Binding-site contacts:
Ligand atom O6 contacts residue ASN82 of chain 1.H at 4.2 Å.
Ligand atom O5 contacts residue ASN82 of chain 1.H at 2.4 Å (h-bond).
Ligand atom C8 contacts residue GLU108 of chain 1.I at 3.4 Å.
Ligand atom C7 contacts residue GLU108 of chain 1.I at 3.9 Å.
Ligand atom C8 contacts residue ASN79 of chain 1.H at 2.8 Å.
Ligand atom C2 contacts residue ASN82 of chain 1.H at 2.4 Å.
Ligand atom O7 contacts residue ASN82 of chain 1.H at 3.7 Å.
Ligand atom C5 contacts residue ASN82 of chain 1.H at 3.8 Å.
Ligand atom O7 contacts residue GLU64 of chain 1.J at 4.0 Å.
Ligand atom N2 contacts residue ASN82 of chain 1.H at 2.9 Å (h-bond).
Ligand atom C1 contacts residue ASN82 of chain 1.H at 1.4 Å.
Ligand atom C3 contacts residue ASN82 of chain 1.H at 3.8 Å.
Ligand atom C7 contacts residue ASN79 of chain 1.H at 3.0 Å.
Ligand atom O5 contacts residue GLU67 of chain 1.H at 4.4 Å.
Ligand atom N2 contacts residue ASN79 of chain 1.H at 4.1 Å.
Ligand atom C8 contacts residue HIS75 of chain 1.H at 3.2 Å.
Ligand atom O7 contacts residue ASN79 of chain 1.H at 2.8 Å (h-bond).
Ligand atom O7 contacts residue GLU108 of chain 1.I at 3.6 Å.
Ligand atom C4 contacts residue ASN82 of chain 1.H at 4.3 Å.
Ligand atom C7 contacts residue ASN82 of chain 1.H at 3.5 Å.

Sequence of chain 1.J:
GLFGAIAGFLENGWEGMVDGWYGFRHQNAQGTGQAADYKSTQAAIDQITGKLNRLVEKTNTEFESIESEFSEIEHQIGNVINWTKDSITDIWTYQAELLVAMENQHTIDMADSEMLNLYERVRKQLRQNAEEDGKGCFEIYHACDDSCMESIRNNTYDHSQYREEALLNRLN

Sequence of chain 1.H:
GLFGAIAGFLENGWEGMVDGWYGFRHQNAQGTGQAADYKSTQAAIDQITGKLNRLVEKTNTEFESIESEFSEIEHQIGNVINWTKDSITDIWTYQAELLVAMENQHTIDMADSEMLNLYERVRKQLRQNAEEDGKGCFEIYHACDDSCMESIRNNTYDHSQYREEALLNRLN

This small molecule binds to this protein.
Small molecule (SMILES): CC(=O)N[C@@H]1[C@@H](O)[C@H](O)[C@@H](CO)O[C@H]1O

Sequence of chain 1.I:
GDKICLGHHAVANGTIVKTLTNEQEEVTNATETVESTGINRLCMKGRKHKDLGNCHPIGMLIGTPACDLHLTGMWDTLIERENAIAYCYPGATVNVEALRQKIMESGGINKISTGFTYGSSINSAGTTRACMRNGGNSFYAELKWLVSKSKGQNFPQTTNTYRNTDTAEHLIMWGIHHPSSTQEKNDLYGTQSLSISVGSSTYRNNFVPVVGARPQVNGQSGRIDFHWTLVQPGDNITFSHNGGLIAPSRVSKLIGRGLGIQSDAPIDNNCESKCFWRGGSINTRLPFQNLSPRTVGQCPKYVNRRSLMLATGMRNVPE